The small molecule below binds the protein below.
Small molecule (SMILES): C[C@H](O)CCO

Sequence of chain 2.C:
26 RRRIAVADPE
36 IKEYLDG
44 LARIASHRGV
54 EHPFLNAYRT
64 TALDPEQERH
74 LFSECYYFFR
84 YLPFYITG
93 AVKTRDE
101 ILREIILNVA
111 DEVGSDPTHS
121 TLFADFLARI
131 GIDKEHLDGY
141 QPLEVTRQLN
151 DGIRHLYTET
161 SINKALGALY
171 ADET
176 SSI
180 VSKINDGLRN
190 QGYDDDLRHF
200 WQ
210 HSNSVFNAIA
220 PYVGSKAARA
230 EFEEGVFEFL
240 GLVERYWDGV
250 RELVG

Binding-site contacts:
Ligand atom C2 contacts residue LEU85 of chain 2.C at 4.2 Å (hydrophobic).
Ligand atom C2 contacts residue ASP172 of chain 2.C at 3.4 Å.
Ligand atom C1 contacts residue ASN108 of chain 2.C at 4.2 Å.
Ligand atom O1 contacts residue ASP172 of chain 2.C at 2.7 Å (salt-bridge).
Ligand atom O1 contacts residue TYR157 of chain 2.C at 4.0 Å.
Ligand atom O3 contacts residue SER176 of chain 2.C at 2.7 Å (h-bond).
Ligand atom C4 contacts residue SER176 of chain 2.C at 4.2 Å.
Ligand atom C1 contacts residue ASP172 of chain 2.C at 3.4 Å.
Ligand atom C1 contacts residue LEU85 of chain 2.C at 4.0 Å (hydrophobic).
Ligand atom C4 contacts residue GLU112 of chain 2.C at 3.3 Å.
Ligand atom C2 contacts residue SER176 of chain 2.C at 4.3 Å.
Ligand atom O1 contacts residue LEU85 of chain 2.C at 3.6 Å.
Ligand atom C3 contacts residue ASP172 of chain 2.C at 4.0 Å.
Ligand atom C3 contacts residue ASN108 of chain 2.C at 4.1 Å.
Ligand atom C3 contacts residue GLU112 of chain 2.C at 4.5 Å.
Ligand atom C3 contacts residue SER176 of chain 2.C at 3.9 Å.
Ligand atom O3 contacts residue ASP172 of chain 2.C at 3.3 Å (salt-bridge).